The small molecule below binds the protein below.
Small molecule (SMILES): Cc1cn([C@H]2C[C@H](O[P](=O)(O)OC[C@H]3O[C@@H](n4ccc(N)nc4=O)C[C@@H]3O[P](=O)(O)OC[C@H]3O[C@@H](n4ccc(N)nc4=O)C[C@@H]3O[P](=O)(O)OC[C@H]3O[C@@H](n4ccc(N)nc4=O)C[C@@H]3O[P](=O)(O)OC[C@H]3O[C@@H](n4cnc5c(N)ncnc54)C[C@@H]3O)[C@@H](CO[P](=O)(O)O[C@H]3C[C@H](n4cnc5c(N)ncnc54)O[C@@H]3CO[P](=O)(O)O[C@H]3C[C@H](n4cnc5c(N)ncnc54)O[C@@H]3CO[P](=O)(O)O[C@H]3C[C@H](n4cnc5c(N)ncnc54)O[C@@H]3CO[P](=O)(O)O[C@H]3C[C@H](n4cnc5c(N)ncnc54)O[C@@H]3COP(=O)=O)O2)c(=O)[nH]c1=O

Sequence of chain 1.XA:
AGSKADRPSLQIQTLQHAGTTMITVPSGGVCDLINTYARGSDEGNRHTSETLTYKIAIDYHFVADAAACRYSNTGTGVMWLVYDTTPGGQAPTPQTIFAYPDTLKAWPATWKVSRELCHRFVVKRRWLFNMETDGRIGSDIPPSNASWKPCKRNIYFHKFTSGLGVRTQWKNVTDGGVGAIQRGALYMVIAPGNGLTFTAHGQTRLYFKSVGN

Binding-site contacts:
Ligand atom OP1 contacts residue HIS149 of chain 1.XA at 3.1 Å.
Ligand atom C5 contacts residue PHE190 of chain 1.RA at 3.3 Å (hydrophobic).
Ligand atom P contacts residue ARG235 of chain 1.RA at 3.2 Å.
Ligand atom OP1 contacts residue VAL153 of chain 1.XA at 3.3 Å.
Ligand atom O3' contacts residue VAL153 of chain 1.XA at 4.2 Å.
Ligand atom C2 contacts residue PHE190 of chain 1.RA at 4.2 Å (hydrophobic).
Ligand atom O3' contacts residue SER39 of chain 1.RA at 4.1 Å.
Ligand atom OP1 contacts residue ILE42 of chain 1.RA at 4.1 Å.
Ligand atom O4 contacts residue LYS85 of chain 1.RA at 3.2 Å (salt-bridge).
Ligand atom P contacts residue HIS149 of chain 1.XA at 3.8 Å.
Ligand atom C5' contacts residue ILE42 of chain 1.RA at 3.8 Å (hydrophobic).
Ligand atom O5' contacts residue HIS149 of chain 1.XA at 4.2 Å.
Ligand atom P contacts residue TYR237 of chain 1.RA at 3.8 Å.
Ligand atom C2' contacts residue ARG155 of chain 1.XA at 3.1 Å.
Ligand atom C1' contacts residue ARG155 of chain 1.XA at 3.6 Å.
Ligand atom C2' contacts residue LEU40 of chain 1.RA at 4.0 Å (hydrophobic).
Ligand atom OP2 contacts residue HIS149 of chain 1.XA at 3.3 Å.
Ligand atom N4 contacts residue TYR113 of chain 1.XA at 3.8 Å.
Ligand atom OP2 contacts residue ARG156 of chain 1.XA at 3.8 Å.
Ligand atom N6 contacts residue PHE190 of chain 1.RA at 3.5 Å.
Ligand atom OP1 contacts residue ARG145 of chain 1.XA at 2.3 Å (salt-bridge).
Ligand atom C3' contacts residue ILE42 of chain 1.RA at 3.7 Å (hydrophobic).
Ligand atom C2' contacts residue LYS154 of chain 1.XA at 3.6 Å.
Ligand atom C7 contacts residue LEU40 of chain 1.RA at 3.5 Å (hydrophobic).
Ligand atom O3' contacts residue TYR237 of chain 1.RA at 3.6 Å.
Ligand atom OP2 contacts residue ARG235 of chain 1.RA at 2.5 Å (salt-bridge).
Ligand atom C2 contacts residue LYS34 of chain 1.XA at 3.3 Å.
Ligand atom P contacts residue ARG145 of chain 1.XA at 3.7 Å.
Ligand atom C4 contacts residue PHE190 of chain 1.RA at 3.4 Å (hydrophobic).
Ligand atom N9 contacts residue PHE190 of chain 1.RA at 3.7 Å.
Ligand atom OP2 contacts residue TYR237 of chain 1.RA at 2.7 Å (h-bond).
Ligand atom C8 contacts residue PHE190 of chain 1.RA at 3.5 Å (hydrophobic).
Ligand atom OP1 contacts residue ARG235 of chain 1.RA at 3.1 Å (salt-bridge).
Ligand atom N1 contacts residue PHE190 of chain 1.RA at 3.7 Å.
Ligand atom N3 contacts residue PHE190 of chain 1.RA at 3.9 Å.
Ligand atom N3 contacts residue LYS34 of chain 1.XA at 3.3 Å (salt-bridge).
Ligand atom C2' contacts residue TYR237 of chain 1.RA at 4.0 Å (hydrophobic).
Ligand atom C7 contacts residue TYR237 of chain 1.RA at 4.1 Å (hydrophobic).
Ligand atom C6 contacts residue PHE190 of chain 1.RA at 3.3 Å (hydrophobic).
Ligand atom N7 contacts residue PHE190 of chain 1.RA at 3.5 Å.

Sequence of chain 1.RA:
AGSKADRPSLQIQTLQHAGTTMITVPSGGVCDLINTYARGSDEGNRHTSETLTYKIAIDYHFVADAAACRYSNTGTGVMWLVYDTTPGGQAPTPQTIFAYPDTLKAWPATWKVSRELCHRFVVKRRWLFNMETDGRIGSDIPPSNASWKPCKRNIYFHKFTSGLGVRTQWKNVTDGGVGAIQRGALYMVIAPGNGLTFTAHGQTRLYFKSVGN